Sequence of chain 1.A:
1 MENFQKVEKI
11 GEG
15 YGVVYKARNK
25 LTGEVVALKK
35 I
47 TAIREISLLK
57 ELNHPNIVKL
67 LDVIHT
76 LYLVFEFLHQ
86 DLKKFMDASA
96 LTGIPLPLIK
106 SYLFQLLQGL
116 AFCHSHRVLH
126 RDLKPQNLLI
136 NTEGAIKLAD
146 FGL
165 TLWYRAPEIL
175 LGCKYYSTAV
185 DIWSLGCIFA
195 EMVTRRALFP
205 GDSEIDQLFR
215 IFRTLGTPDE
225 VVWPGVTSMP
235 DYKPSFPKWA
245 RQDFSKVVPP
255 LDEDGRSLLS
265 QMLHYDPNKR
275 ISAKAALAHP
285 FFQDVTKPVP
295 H

A protein and the small-molecule ligand that binds it are described below.
Small molecule (SMILES): O=C(O)c1ccc(F)cc1

Binding-site contacts:
Ligand atom FAM contacts residue ARG245 of chain 1.A at 3.4 Å.
Ligand atom CAQ contacts residue VAL226 of chain 1.A at 3.7 Å (hydrophobic).
Ligand atom CAQ contacts residue ARG245 of chain 1.A at 3.3 Å.
Ligand atom CBJ contacts residue ARG245 of chain 1.A at 3.3 Å.
Ligand atom CAN contacts residue ARG245 of chain 1.A at 3.6 Å.
Ligand atom CAQ contacts residue LEU219 of chain 1.A at 4.4 Å (hydrophobic).
Ligand atom CBH contacts residue TYR269 of chain 1.A at 4.1 Å (hydrophobic).
Ligand atom CBJ contacts residue VAL226 of chain 1.A at 4.4 Å (hydrophobic).
Ligand atom CBH contacts residue HIS268 of chain 1.A at 3.5 Å.
Ligand atom CAO contacts residue VAL226 of chain 1.A at 3.5 Å (hydrophobic).
Ligand atom CBI contacts residue VAL226 of chain 1.A at 4.1 Å (hydrophobic).
Ligand atom OXT contacts residue SER264 of chain 1.A at 4.5 Å.
Ligand atom CAP contacts residue ARG245 of chain 1.A at 3.5 Å.
Ligand atom CAQ contacts residue TYR269 of chain 1.A at 4.1 Å (hydrophobic).
Ligand atom CBI contacts residue ARG245 of chain 1.A at 3.4 Å.
Ligand atom OXT contacts residue ARG245 of chain 1.A at 3.9 Å.
Ligand atom CAO contacts residue LEU219 of chain 1.A at 4.1 Å (hydrophobic).
Ligand atom CAO contacts residue ARG245 of chain 1.A at 3.6 Å.
Ligand atom OXT contacts residue HIS268 of chain 1.A at 2.6 Å (h-bond).
Ligand atom OAF contacts residue HIS268 of chain 1.A at 3.6 Å.
Ligand atom CBH contacts residue ARG245 of chain 1.A at 3.9 Å.
Ligand atom OAF contacts residue TYR269 of chain 1.A at 3.1 Å (h-bond).